Binding-site contacts:
Ligand atom O6 contacts residue ASP119 of chain 1.A at 3.4 Å (salt-bridge).
Ligand atom O2G contacts residue MG1 of chain 1.B at 2.4 Å.
Ligand atom N7 contacts residue ASN116 of chain 1.A at 3.4 Å (h-bond).
Ligand atom O6 contacts residue ASN116 of chain 1.A at 3.6 Å.
Ligand atom O1B contacts residue GLY15 of chain 1.A at 2.9 Å (h-bond).
Ligand atom O1G contacts residue PRO34 of chain 1.A at 3.6 Å.
Ligand atom N7 contacts residue ALA18 of chain 1.A at 3.6 Å.
Ligand atom O3' contacts residue GLU31 of chain 1.A at 3.4 Å (salt-bridge).
Ligand atom O2B contacts residue SER17 of chain 1.A at 3.1 Å (h-bond).
Ligand atom PG contacts residue MG1 of chain 1.B at 3.5 Å.
Ligand atom O6 contacts residue LYS147 of chain 1.A at 3.4 Å (salt-bridge).
Ligand atom O1A contacts residue SER17 of chain 1.A at 3.6 Å.
Ligand atom O1B contacts residue LYS16 of chain 1.A at 3.0 Å (salt-bridge).
Ligand atom O2' contacts residue PHE28 of chain 1.A at 3.3 Å.
Ligand atom N1 contacts residue ASP119 of chain 1.A at 3.1 Å (salt-bridge).
Ligand atom O2B contacts residue LYS16 of chain 1.A at 3.6 Å.
Ligand atom O3A contacts residue GLY15 of chain 1.A at 3.1 Å (h-bond).
Ligand atom O1A contacts residue GLY15 of chain 1.A at 3.3 Å.
Ligand atom C3' contacts residue GLU31 of chain 1.A at 3.3 Å.
Ligand atom C5' contacts residue GLY13 of chain 1.A at 3.5 Å.
Ligand atom O2' contacts residue ASP30 of chain 1.A at 3.3 Å.
Ligand atom O6 contacts residue ALA146 of chain 1.A at 2.9 Å (h-bond).
Ligand atom N2 contacts residue ASP119 of chain 1.A at 3.2 Å (salt-bridge).
Ligand atom O4' contacts residue LYS117 of chain 1.A at 3.3 Å (salt-bridge).
Ligand atom O2B contacts residue MG1 of chain 1.B at 2.3 Å.
Ligand atom O3G contacts residue ARG12 of chain 1.A at 3.1 Å.
Ligand atom PG contacts residue ARG12 of chain 1.A at 3.6 Å.
Ligand atom O4' contacts residue GLY13 of chain 1.A at 3.6 Å (h-bond).
Ligand atom C8 contacts residue ALA18 of chain 1.A at 3.5 Å (hydrophobic).
Ligand atom O6 contacts residue SER145 of chain 1.A at 3.4 Å (h-bond).
Ligand atom N3B contacts residue GLY13 of chain 1.A at 3.0 Å (h-bond).
Ligand atom O3G contacts residue GLY60 of chain 1.A at 2.8 Å (h-bond).
Ligand atom N2 contacts residue LEU120 of chain 1.A at 3.3 Å.
Ligand atom O2' contacts residue VAL29 of chain 1.A at 2.8 Å (h-bond).
Ligand atom O3G contacts residue LYS16 of chain 1.A at 2.8 Å (salt-bridge).
Ligand atom O1G contacts residue ARG12 of chain 1.A at 2.6 Å (salt-bridge).
Ligand atom O1A contacts residue ALA18 of chain 1.A at 3.0 Å (h-bond).
Ligand atom O1B contacts residue VAL14 of chain 1.A at 3.3 Å (h-bond).
Ligand atom O2G contacts residue THR35 of chain 1.A at 3.5 Å (h-bond).
Ligand atom PB contacts residue MG1 of chain 1.B at 3.5 Å.

A small-molecule ligand and the protein it binds are described below.
Small molecule (SMILES): Nc1nc2c(ncn2[C@@H]2O[C@H](CO[P](=O)(O)O[P](=O)(O)NP(=O)(O)O)[C@@H](O)[C@H]2O)c(=O)[nH]1

Sequence of chain 1.A:
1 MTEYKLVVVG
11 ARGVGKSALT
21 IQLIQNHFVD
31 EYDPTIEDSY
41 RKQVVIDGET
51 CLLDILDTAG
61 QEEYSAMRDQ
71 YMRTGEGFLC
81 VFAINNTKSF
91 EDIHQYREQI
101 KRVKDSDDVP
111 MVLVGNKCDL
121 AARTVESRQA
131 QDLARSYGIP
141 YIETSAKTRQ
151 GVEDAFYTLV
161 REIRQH